The small molecule below binds the protein below.
Small molecule (SMILES): O=C(Nc1ccc(OC(F)(F)F)cc1)c1cnc(N2CC[C@@H](O)C2)c(-c2cncnc2)c1

Sequence of chain 1.B:
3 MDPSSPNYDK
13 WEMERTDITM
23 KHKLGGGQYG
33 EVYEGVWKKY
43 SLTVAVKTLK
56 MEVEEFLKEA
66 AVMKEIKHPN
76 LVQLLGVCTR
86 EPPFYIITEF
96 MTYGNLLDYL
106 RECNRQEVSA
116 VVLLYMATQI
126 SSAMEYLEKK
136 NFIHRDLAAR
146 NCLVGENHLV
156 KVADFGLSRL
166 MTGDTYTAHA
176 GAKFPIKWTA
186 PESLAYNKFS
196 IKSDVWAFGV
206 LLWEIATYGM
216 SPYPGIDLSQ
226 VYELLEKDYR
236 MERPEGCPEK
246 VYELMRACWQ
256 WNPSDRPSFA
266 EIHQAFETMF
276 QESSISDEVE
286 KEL

Binding-site contacts:
Ligand atom F3 contacts residue ILE210 of chain 1.B at 3.5 Å.
Ligand atom O19 contacts residue LEU118 of chain 1.B at 3.9 Å.
Ligand atom C12 contacts residue ALA211 of chain 1.B at 3.6 Å (hydrophobic).
Ligand atom C35 contacts residue ALA211 of chain 1.B at 3.7 Å (hydrophobic).
Ligand atom O19 contacts residue VAL284 of chain 1.B at 3.7 Å.
Ligand atom N23 contacts residue LEU288 of chain 1.B at 3.5 Å.
Ligand atom C25 contacts residue GLU240 of chain 1.B at 3.6 Å.
Ligand atom F1 contacts residue LEU207 of chain 1.B at 3.4 Å.
Ligand atom F4 contacts residue LEU207 of chain 1.B at 3.7 Å.
Ligand atom C12 contacts residue PRO243 of chain 1.B at 3.8 Å (hydrophobic).
Ligand atom N31 contacts residue THR212 of chain 1.B at 3.5 Å (h-bond).
Ligand atom N34 contacts residue THR212 of chain 1.B at 3.7 Å.
Ligand atom C35 contacts residue GLU240 of chain 1.B at 3.2 Å.
Ligand atom C14 contacts residue PRO243 of chain 1.B at 3.7 Å (hydrophobic).
Ligand atom O5 contacts residue ILE280 of chain 1.B at 3.4 Å.
Ligand atom C29 contacts residue ARG110 of chain 1.B at 3.2 Å.
Ligand atom F4 contacts residue ALA122 of chain 1.B at 3.7 Å.
Ligand atom C21 contacts residue LEU288 of chain 1.B at 3.8 Å (hydrophobic).
Ligand atom C26 contacts residue ALA211 of chain 1.B at 3.5 Å (hydrophobic).
Ligand atom C7 contacts residue LEU118 of chain 1.B at 3.6 Å (hydrophobic).
Ligand atom C14 contacts residue ALA211 of chain 1.B at 3.9 Å (hydrophobic).
Ligand atom C9 contacts residue LEU118 of chain 1.B at 3.4 Å (hydrophobic).
Ligand atom C6 contacts residue ILE280 of chain 1.B at 3.7 Å (hydrophobic).
Ligand atom C21 contacts residue VAL284 of chain 1.B at 3.6 Å (hydrophobic).
Ligand atom C26 contacts residue GLU240 of chain 1.B at 3.6 Å.
Ligand atom F4 contacts residue PHE271 of chain 1.B at 3.6 Å.
Ligand atom C7 contacts residue ILE280 of chain 1.B at 3.6 Å (hydrophobic).
Ligand atom O5 contacts residue VAL246 of chain 1.B at 3.7 Å.
Ligand atom C32 contacts residue MET215 of chain 1.B at 3.5 Å (hydrophobic).
Ligand atom F4 contacts residue LEU119 of chain 1.B at 3.8 Å.
Ligand atom F3 contacts residue LEU119 of chain 1.B at 3.1 Å.
Ligand atom C26 contacts residue TYR213 of chain 1.B at 3.7 Å (hydrophobic).
Ligand atom F3 contacts residue LEU118 of chain 1.B at 2.9 Å.
Ligand atom F1 contacts residue VAL246 of chain 1.B at 3.5 Å.
Ligand atom C43 contacts residue GLU240 of chain 1.B at 3.7 Å.
Ligand atom C32 contacts residue THR212 of chain 1.B at 3.5 Å.
Ligand atom C7 contacts residue ALA115 of chain 1.B at 3.7 Å (hydrophobic).
Ligand atom N31 contacts residue ARG110 of chain 1.B at 3.6 Å.
Ligand atom N16 contacts residue ALA211 of chain 1.B at 3.7 Å.
Ligand atom C28 contacts residue GLU240 of chain 1.B at 3.8 Å.